Sequence of chain 1.A:
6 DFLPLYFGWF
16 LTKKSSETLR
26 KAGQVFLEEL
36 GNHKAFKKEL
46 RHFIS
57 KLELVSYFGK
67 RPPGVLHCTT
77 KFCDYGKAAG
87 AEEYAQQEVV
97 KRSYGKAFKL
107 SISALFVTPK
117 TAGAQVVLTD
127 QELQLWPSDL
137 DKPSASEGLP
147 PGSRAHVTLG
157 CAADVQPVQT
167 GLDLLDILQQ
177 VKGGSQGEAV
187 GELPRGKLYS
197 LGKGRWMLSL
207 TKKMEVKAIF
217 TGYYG

Binding-site contacts:
Ligand atom O2' contacts residue ARG46 of chain 1.A at 4.4 Å.
Ligand atom O3P contacts residue ARG46 of chain 1.A at 3.0 Å (salt-bridge).
Ligand atom O1P contacts residue LYS199 of chain 1.A at 3.5 Å (salt-bridge).
Ligand atom P contacts residue LYS199 of chain 1.A at 3.9 Å.
Ligand atom N1 contacts residue ARG46 of chain 1.A at 3.4 Å.
Ligand atom P contacts residue ARG46 of chain 1.A at 4.3 Å.
Ligand atom S2P contacts residue HIS47 of chain 1.A at 4.5 Å.
Ligand atom N3 contacts residue ARG46 of chain 1.A at 3.6 Å.
Ligand atom O1P contacts residue HIS47 of chain 1.A at 3.5 Å.
Ligand atom O3P contacts residue HIS47 of chain 1.A at 2.4 Å (h-bond).
Ligand atom N6 contacts residue ARG46 of chain 1.A at 3.4 Å (salt-bridge).
Ligand atom C5 contacts residue ARG46 of chain 1.A at 3.5 Å.
Ligand atom C4 contacts residue ARG46 of chain 1.A at 3.7 Å.
Ligand atom C2 contacts residue ARG46 of chain 1.A at 3.3 Å.
Ligand atom N9 contacts residue ARG46 of chain 1.A at 4.2 Å.
Ligand atom P contacts residue HIS47 of chain 1.A at 3.7 Å.
Ligand atom C6 contacts residue ARG46 of chain 1.A at 3.3 Å.
Ligand atom C2' contacts residue ARG46 of chain 1.A at 4.5 Å.
Ligand atom C8 contacts residue ARG46 of chain 1.A at 4.0 Å.
Ligand atom S2P contacts residue LYS199 of chain 1.A at 2.9 Å (salt-bridge).
Ligand atom N7 contacts residue ARG46 of chain 1.A at 3.8 Å.

The protein below binds the small molecule below.
Small molecule (SMILES): Nc1ncnc2c1ncn2[C@@H]1O[C@H](CO)[C@@H](O)[C@H]1OP(=O)(O)S